Binding-site contacts:
Ligand atom CH2 contacts residue VAL141 of chain 2.A at 3.6 Å (hydrophobic).
Ligand atom CB contacts residue GLY7 of chain 2.A at 3.4 Å.
Ligand atom NE1 contacts residue ASP132 of chain 2.A at 2.8 Å (salt-bridge).
Ligand atom CD1 contacts residue HIS43 of chain 2.A at 3.5 Å.
Ligand atom C5' contacts residue ASN18 of chain 2.A at 3.5 Å.
Ligand atom N9 contacts residue ASN18 of chain 2.A at 3.5 Å (h-bond).
Ligand atom N6 contacts residue MET193 of chain 2.A at 3.2 Å (h-bond).
Ligand atom O2' contacts residue ASP146 of chain 2.A at 2.6 Å (salt-bridge).
Ligand atom N7 contacts residue LYS192 of chain 2.A at 3.2 Å (salt-bridge).
Ligand atom O4' contacts residue ASN18 of chain 2.A at 3.1 Å (h-bond).
Ligand atom C8 contacts residue ASN18 of chain 2.A at 3.0 Å.
Ligand atom C4 contacts residue GLY17 of chain 2.A at 3.3 Å.
Ligand atom O1P contacts residue ILE8 of chain 2.A at 3.5 Å.
Ligand atom N3 contacts residue GLY17 of chain 2.A at 3.1 Å (h-bond).
Ligand atom CE3 contacts residue GLY7 of chain 2.A at 3.3 Å.
Ligand atom N6 contacts residue ILE183 of chain 2.A at 2.8 Å (h-bond).
Ligand atom O1P contacts residue GLN9 of chain 2.A at 2.9 Å (h-bond).
Ligand atom CZ2 contacts residue PHE5 of chain 2.A at 3.5 Å (hydrophobic).
Ligand atom CZ3 contacts residue GLY7 of chain 2.A at 3.3 Å.
Ligand atom C2 contacts residue GLY180 of chain 2.A at 3.6 Å.
Ligand atom N3 contacts residue GLY21 of chain 2.A at 3.4 Å.
Ligand atom C2 contacts residue ALA181 of chain 2.A at 3.4 Å (hydrophobic).
Ligand atom CE3 contacts residue MET129 of chain 2.A at 3.6 Å (hydrophobic).
Ligand atom O contacts residue TYR125 of chain 2.A at 3.0 Å (h-bond).
Ligand atom NH3 contacts residue TYR125 of chain 2.A at 2.7 Å (h-bond).
Ligand atom C2 contacts residue GLY17 of chain 2.A at 3.2 Å.
Ligand atom CE2 contacts residue MET129 of chain 2.A at 3.5 Å (hydrophobic).
Ligand atom N1 contacts residue GLY17 of chain 2.A at 3.6 Å (h-bond).
Ligand atom O5' contacts residue ASN18 of chain 2.A at 3.2 Å (h-bond).
Ligand atom CD2 contacts residue GLY7 of chain 2.A at 3.5 Å.
Ligand atom CA contacts residue TYR125 of chain 2.A at 3.6 Å (hydrophobic).
Ligand atom NH3 contacts residue GLN147 of chain 2.A at 3.2 Å (h-bond).
Ligand atom C2' contacts residue ASP146 of chain 2.A at 3.5 Å.
Ligand atom N1 contacts residue ILE183 of chain 2.A at 2.9 Å (h-bond).
Ligand atom O3' contacts residue VAL143 of chain 2.A at 3.2 Å.
Ligand atom CD1 contacts residue VAL40 of chain 2.A at 3.5 Å (hydrophobic).
Ligand atom NE1 contacts residue MET129 of chain 2.A at 3.5 Å.
Ligand atom O contacts residue GLN9 of chain 2.A at 3.5 Å (h-bond).
Ligand atom O3' contacts residue GLY144 of chain 2.A at 3.3 Å (h-bond).
Ligand atom O2' contacts residue GLY144 of chain 2.A at 3.0 Å (h-bond).

This small molecule binds to this protein.
Small molecule (SMILES): Nc1ncnc2c1ncn2[C@@H]1O[C@H](CO[P](=O)(O)OC(=O)[C@@H](N)Cc2c[nH]c3ccccc23)[C@@H](O)[C@H]1O

Sequence of chain 2.A:
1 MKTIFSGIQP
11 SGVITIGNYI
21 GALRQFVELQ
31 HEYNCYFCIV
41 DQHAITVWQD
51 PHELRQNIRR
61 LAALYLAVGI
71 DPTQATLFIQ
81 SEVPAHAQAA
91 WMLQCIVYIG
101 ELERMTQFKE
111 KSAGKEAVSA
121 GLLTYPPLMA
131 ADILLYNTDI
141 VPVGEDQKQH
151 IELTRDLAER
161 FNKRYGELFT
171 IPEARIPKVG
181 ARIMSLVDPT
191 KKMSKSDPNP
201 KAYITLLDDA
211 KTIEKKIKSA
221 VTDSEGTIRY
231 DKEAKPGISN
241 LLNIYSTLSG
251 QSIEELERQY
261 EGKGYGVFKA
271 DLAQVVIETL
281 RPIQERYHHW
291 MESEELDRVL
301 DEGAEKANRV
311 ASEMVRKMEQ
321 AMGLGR